This protein binds this small molecule.
Small molecule (SMILES): O=C(O)CNC(=O)Cn1ccc2ccc(Br)cc21

Sequence of chain 1.A:
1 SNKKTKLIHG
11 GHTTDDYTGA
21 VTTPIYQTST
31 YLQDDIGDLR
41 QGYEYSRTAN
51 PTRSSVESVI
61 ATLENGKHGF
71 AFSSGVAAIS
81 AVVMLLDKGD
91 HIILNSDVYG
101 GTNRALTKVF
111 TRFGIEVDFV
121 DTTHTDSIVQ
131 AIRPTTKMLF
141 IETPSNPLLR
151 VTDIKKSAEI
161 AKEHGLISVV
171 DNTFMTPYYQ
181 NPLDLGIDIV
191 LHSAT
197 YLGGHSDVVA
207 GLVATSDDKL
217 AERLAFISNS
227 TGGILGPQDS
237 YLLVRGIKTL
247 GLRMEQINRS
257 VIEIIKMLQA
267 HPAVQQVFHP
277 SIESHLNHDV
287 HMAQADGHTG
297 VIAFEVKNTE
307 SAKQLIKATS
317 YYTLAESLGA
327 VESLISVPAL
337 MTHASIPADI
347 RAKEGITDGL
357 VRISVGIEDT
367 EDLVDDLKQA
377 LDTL

Sequence of chain 3.A:
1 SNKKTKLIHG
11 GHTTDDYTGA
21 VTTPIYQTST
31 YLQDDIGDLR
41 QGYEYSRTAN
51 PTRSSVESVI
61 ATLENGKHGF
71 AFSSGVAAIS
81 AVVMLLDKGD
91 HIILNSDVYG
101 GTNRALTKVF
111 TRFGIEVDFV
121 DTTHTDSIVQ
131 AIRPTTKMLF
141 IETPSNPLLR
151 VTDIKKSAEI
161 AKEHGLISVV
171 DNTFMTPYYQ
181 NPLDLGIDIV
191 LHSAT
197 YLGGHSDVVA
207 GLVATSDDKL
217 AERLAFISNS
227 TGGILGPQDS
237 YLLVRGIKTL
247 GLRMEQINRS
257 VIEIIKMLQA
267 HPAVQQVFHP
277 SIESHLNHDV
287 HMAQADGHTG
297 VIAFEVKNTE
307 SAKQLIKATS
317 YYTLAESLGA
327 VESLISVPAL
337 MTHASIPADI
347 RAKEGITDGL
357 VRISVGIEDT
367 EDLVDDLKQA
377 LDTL

Binding-site contacts:
Ligand atom C7 contacts residue ARG219 of chain 3.A at 3.4 Å.
Ligand atom C11 contacts residue ARG219 of chain 3.A at 3.7 Å.
Ligand atom C6 contacts residue ARG219 of chain 3.A at 3.3 Å.
Ligand atom C5 contacts residue ARG219 of chain 3.A at 3.4 Å.
Ligand atom C4 contacts residue PHE222 of chain 3.A at 3.9 Å (hydrophobic).
Ligand atom C2 contacts residue ARG219 of chain 3.A at 4.1 Å.
Ligand atom BR contacts residue ARG219 of chain 3.A at 4.2 Å.
Ligand atom C3 contacts residue LEU85 of chain 3.A at 4.4 Å (hydrophobic).
Ligand atom BR contacts residue GLU218 of chain 3.A at 4.2 Å.
Ligand atom C5 contacts residue PHE222 of chain 3.A at 3.4 Å (hydrophobic).
Ligand atom C2 contacts residue LEU85 of chain 3.A at 4.4 Å (hydrophobic).
Ligand atom C3 contacts residue ARG219 of chain 3.A at 4.1 Å.
Ligand atom C3 contacts residue MET84 of chain 3.A at 4.2 Å (hydrophobic).
Ligand atom C8 contacts residue ARG219 of chain 3.A at 3.6 Å.
Ligand atom C2 contacts residue ASP87 of chain 3.A at 4.3 Å.
Ligand atom C3 contacts residue ARG112 of chain 1.A at 3.0 Å.
Ligand atom N1 contacts residue ARG219 of chain 3.A at 3.9 Å.
Ligand atom C9 contacts residue ARG219 of chain 3.A at 3.9 Å.
Ligand atom C10 contacts residue ARG219 of chain 3.A at 4.5 Å.
Ligand atom C4 contacts residue ARG219 of chain 3.A at 3.7 Å.
Ligand atom N1 contacts residue ARG112 of chain 1.A at 4.3 Å.
Ligand atom BR contacts residue PHE222 of chain 3.A at 4.2 Å.
Ligand atom C9 contacts residue ARG112 of chain 1.A at 4.2 Å.
Ligand atom C4 contacts residue ILE223 of chain 3.A at 4.1 Å (hydrophobic).
Ligand atom C2 contacts residue ARG112 of chain 1.A at 3.5 Å.
Ligand atom C6 contacts residue PHE222 of chain 3.A at 4.2 Å (hydrophobic).